The small molecule below binds the protein below.
Small molecule (SMILES): CC[C@H](C)[C@H](NC(=O)[C@@H]1CCCN1C(=O)[C@H](CO)NC(=O)[C@H](CC(C)C)NC(=O)[C@@H](N)Cc1ccc(O)cc1)C(=O)N[C@@H](C)C(=O)N[C@@H](CO)C(=O)N1CCC[C@H]1C(=O)N[C@@H](CC(C)C)C(=O)O

Sequence of chain 1.A:
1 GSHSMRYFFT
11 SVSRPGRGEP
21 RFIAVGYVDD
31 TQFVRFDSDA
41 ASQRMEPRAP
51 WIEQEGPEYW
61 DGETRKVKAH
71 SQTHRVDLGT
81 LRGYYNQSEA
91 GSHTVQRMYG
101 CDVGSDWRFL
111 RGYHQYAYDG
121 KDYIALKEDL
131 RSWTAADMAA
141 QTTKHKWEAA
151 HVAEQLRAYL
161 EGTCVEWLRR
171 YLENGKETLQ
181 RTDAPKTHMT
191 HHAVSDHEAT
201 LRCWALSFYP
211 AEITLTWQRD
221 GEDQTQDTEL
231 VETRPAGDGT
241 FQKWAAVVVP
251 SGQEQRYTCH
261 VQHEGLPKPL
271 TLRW

Binding-site contacts:
Ligand atom CB contacts residue TRP167 of chain 1.A at 3.4 Å (hydrophobic).
Ligand atom CE1 contacts residue LYS66 of chain 1.A at 3.5 Å.
Ligand atom CD1 contacts residue MET45 of chain 1.A at 3.4 Å (hydrophobic).
Ligand atom CE2 contacts residue THR163 of chain 1.A at 3.3 Å.
Ligand atom CD1 contacts residue LEU81 of chain 1.A at 3.6 Å (hydrophobic).
Ligand atom O contacts residue HIS70 of chain 1.A at 3.3 Å.
Ligand atom CD2 contacts residue TYR99 of chain 1.A at 3.6 Å (hydrophobic).
Ligand atom O contacts residue LYS66 of chain 1.A at 3.5 Å.
Ligand atom CD2 contacts residue THR143 of chain 1.A at 3.3 Å.
Ligand atom OXT contacts residue LYS146 of chain 1.A at 2.9 Å (salt-bridge).
Ligand atom O contacts residue GOL1 of chain 1.F at 2.8 Å (h-bond).
Ligand atom O contacts residue TYR159 of chain 1.A at 2.5 Å (h-bond).
Ligand atom CA contacts residue TYR7 of chain 1.A at 3.4 Å (hydrophobic).
Ligand atom C contacts residue GOL1 of chain 1.F at 3.5 Å.
Ligand atom C contacts residue TYR7 of chain 1.A at 3.5 Å (hydrophobic).
Ligand atom CG contacts residue TRP167 of chain 1.A at 3.5 Å (hydrophobic).
Ligand atom O contacts residue THR73 of chain 1.A at 2.8 Å (h-bond).
Ligand atom CD1 contacts residue VAL67 of chain 1.A at 3.4 Å (hydrophobic).
Ligand atom CZ contacts residue LYS66 of chain 1.A at 3.4 Å.
Ligand atom OG contacts residue GLN155 of chain 1.A at 3.1 Å (h-bond).
Ligand atom CD1 contacts residue GLU63 of chain 1.A at 3.3 Å.
Ligand atom CG contacts residue ASP77 of chain 1.A at 3.5 Å.
Ligand atom N contacts residue TYR159 of chain 1.A at 3.5 Å.
Ligand atom N contacts residue TYR171 of chain 1.A at 2.7 Å (h-bond).
Ligand atom CB contacts residue THR73 of chain 1.A at 3.5 Å.
Ligand atom N contacts residue GOL1 of chain 1.F at 3.2 Å (h-bond).
Ligand atom N contacts residue GLU63 of chain 1.A at 2.8 Å (salt-bridge).
Ligand atom CE2 contacts residue LYS66 of chain 1.A at 3.5 Å.
Ligand atom N contacts residue TYR7 of chain 1.A at 2.5 Å (h-bond).
Ligand atom CG contacts residue GLU63 of chain 1.A at 3.4 Å.
Ligand atom CD1 contacts residue TRP167 of chain 1.A at 3.3 Å (hydrophobic).
Ligand atom N contacts residue TYR99 of chain 1.A at 3.1 Å (h-bond).
Ligand atom O contacts residue TRP147 of chain 1.A at 3.6 Å.
Ligand atom CD2 contacts residue THR163 of chain 1.A at 3.4 Å.
Ligand atom CB contacts residue GLU63 of chain 1.A at 3.5 Å.
Ligand atom O contacts residue TRP147 of chain 1.A at 2.9 Å (h-bond).
Ligand atom OG contacts residue GOL1 of chain 1.F at 3.0 Å (h-bond).
Ligand atom O contacts residue GOL1 of chain 1.F at 2.5 Å (h-bond).
Ligand atom O contacts residue LYS66 of chain 1.A at 3.1 Å (salt-bridge).
Ligand atom N contacts residue ASP77 of chain 1.A at 3.0 Å (salt-bridge).